Sequence of chain 1.GA:
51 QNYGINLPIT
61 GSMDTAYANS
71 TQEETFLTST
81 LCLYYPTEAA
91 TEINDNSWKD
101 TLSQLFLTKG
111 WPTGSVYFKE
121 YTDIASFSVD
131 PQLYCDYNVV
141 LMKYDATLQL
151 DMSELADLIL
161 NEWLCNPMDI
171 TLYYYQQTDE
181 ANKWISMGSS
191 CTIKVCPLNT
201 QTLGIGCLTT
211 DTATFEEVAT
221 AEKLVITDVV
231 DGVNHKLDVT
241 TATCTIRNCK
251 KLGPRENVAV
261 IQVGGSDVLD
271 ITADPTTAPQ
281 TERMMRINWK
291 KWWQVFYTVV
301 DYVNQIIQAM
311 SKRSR

A small-molecule ligand and the protein it binds are described below.
Small molecule (SMILES): CC(=O)N[C@@H]1[C@@H](O)[C@H](O)[C@@H](CO)O[C@H]1O

Binding-site contacts:
Ligand atom C3 contacts residue ASN69 of chain 1.GA at 3.8 Å.
Ligand atom O5 contacts residue ASN69 of chain 1.GA at 2.5 Å (h-bond).
Ligand atom C8 contacts residue ASN69 of chain 1.GA at 4.3 Å.
Ligand atom C5 contacts residue ASN69 of chain 1.GA at 3.7 Å.
Ligand atom C1 contacts residue ASN69 of chain 1.GA at 1.5 Å.
Ligand atom O7 contacts residue ASN69 of chain 1.GA at 3.0 Å.
Ligand atom N2 contacts residue ASN69 of chain 1.GA at 2.9 Å (h-bond).
Ligand atom O6 contacts residue ASN69 of chain 1.GA at 4.2 Å.
Ligand atom C4 contacts residue ASN69 of chain 1.GA at 4.2 Å.
Ligand atom C7 contacts residue ASN69 of chain 1.GA at 3.2 Å.
Ligand atom C2 contacts residue ASN69 of chain 1.GA at 2.5 Å.